Sequence of chain 1.D:
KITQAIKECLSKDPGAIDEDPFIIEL

Sequence of chain 1.C:
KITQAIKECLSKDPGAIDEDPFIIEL

Binding-site contacts:
Ligand atom C5 contacts residue LEU83 of chain 1.A at 3.6 Å (hydrophobic).
Ligand atom C6 contacts residue LEU83 of chain 1.A at 4.3 Å (hydrophobic).
Ligand atom C4 contacts residue LEU83 of chain 1.A at 3.8 Å (hydrophobic).
Ligand atom C10 contacts residue LEU202 of chain 1.A at 4.2 Å (hydrophobic).
Ligand atom S22 contacts residue MET213 of chain 1.B at 3.6 Å.
Ligand atom C21 contacts residue ASN217 of chain 1.B at 4.1 Å.
Ligand atom N2 contacts residue TYR198 of chain 1.A at 3.8 Å.
Ligand atom O4 contacts residue LEU83 of chain 1.A at 4.3 Å.
Ligand atom C13 contacts residue ARG199 of chain 1.A at 4.4 Å.
Ligand atom N23 contacts residue ASN217 of chain 1.B at 3.8 Å.
Ligand atom C15 contacts residue LEU202 of chain 1.A at 3.8 Å (hydrophobic).
Ligand atom C16 contacts residue TYR198 of chain 1.A at 3.7 Å (hydrophobic).
Ligand atom C13 contacts residue TYR198 of chain 1.A at 3.9 Å (hydrophobic).
Ligand atom C1 contacts residue ARG199 of chain 1.A at 3.3 Å.
Ligand atom C8 contacts residue ILE6 of chain 1.D at 4.2 Å (hydrophobic).
Ligand atom C3 contacts residue LEU83 of chain 1.A at 4.2 Å (hydrophobic).
Ligand atom C13 contacts residue LEU202 of chain 1.A at 4.1 Å (hydrophobic).
Ligand atom C14 contacts residue LEU202 of chain 1.A at 4.3 Å (hydrophobic).
Ligand atom O1 contacts residue ARG199 of chain 1.A at 2.6 Å (salt-bridge).
Ligand atom O3 contacts residue LEU14 of chain 1.C at 3.5 Å.
Ligand atom C15 contacts residue TYR198 of chain 1.A at 4.3 Å (hydrophobic).
Ligand atom O5 contacts residue ARG81 of chain 1.A at 2.9 Å (salt-bridge).
Ligand atom S22 contacts residue TYR198 of chain 1.A at 4.1 Å.
Ligand atom S22 contacts residue ASN217 of chain 1.B at 4.4 Å.
Ligand atom C20 contacts residue ARG81 of chain 1.A at 4.0 Å.
Ligand atom O5 contacts residue LEU83 of chain 1.A at 4.2 Å.
Ligand atom C12 contacts residue TYR198 of chain 1.A at 4.2 Å (hydrophobic).
Ligand atom C13 contacts residue ARG89 of chain 1.A at 4.1 Å.
Ligand atom O2 contacts residue LEU83 of chain 1.A at 3.9 Å.
Ligand atom C2 contacts residue ALA87 of chain 1.A at 4.1 Å (hydrophobic).
Ligand atom C12 contacts residue LEU202 of chain 1.A at 3.5 Å (hydrophobic).
Ligand atom C18 contacts residue TYR198 of chain 1.A at 4.0 Å (hydrophobic).
Ligand atom C2 contacts residue LEU83 of chain 1.A at 4.3 Å (hydrophobic).
Ligand atom C2 contacts residue ARG199 of chain 1.A at 3.5 Å.
Ligand atom O4 contacts residue ARG81 of chain 1.A at 3.9 Å.
Ligand atom C17 contacts residue TYR198 of chain 1.A at 3.6 Å (hydrophobic).
Ligand atom C21 contacts residue TYR198 of chain 1.A at 4.0 Å (hydrophobic).
Ligand atom O1 contacts residue ARG89 of chain 1.A at 2.8 Å (salt-bridge).
Ligand atom C11 contacts residue LEU202 of chain 1.A at 4.0 Å (hydrophobic).
Ligand atom C1 contacts residue ARG89 of chain 1.A at 3.7 Å.

A protein and the small-molecule ligand that binds it are described below.
Small molecule (SMILES): O=C(O)CCCCCNC(=S)Nc1ccc(C2c3ccc(O)cc3Oc3cc(O)ccc32)c(C(=O)O)c1

Sequence of chain 1.B:
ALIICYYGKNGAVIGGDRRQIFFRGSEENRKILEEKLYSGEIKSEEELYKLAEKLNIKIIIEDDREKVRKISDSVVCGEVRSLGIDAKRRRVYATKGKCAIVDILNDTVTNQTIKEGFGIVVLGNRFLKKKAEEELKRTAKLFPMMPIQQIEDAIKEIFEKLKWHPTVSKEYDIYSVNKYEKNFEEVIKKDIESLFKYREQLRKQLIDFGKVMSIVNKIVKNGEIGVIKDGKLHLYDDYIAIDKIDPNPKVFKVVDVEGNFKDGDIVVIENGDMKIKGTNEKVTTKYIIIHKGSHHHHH

Sequence of chain 1.A:
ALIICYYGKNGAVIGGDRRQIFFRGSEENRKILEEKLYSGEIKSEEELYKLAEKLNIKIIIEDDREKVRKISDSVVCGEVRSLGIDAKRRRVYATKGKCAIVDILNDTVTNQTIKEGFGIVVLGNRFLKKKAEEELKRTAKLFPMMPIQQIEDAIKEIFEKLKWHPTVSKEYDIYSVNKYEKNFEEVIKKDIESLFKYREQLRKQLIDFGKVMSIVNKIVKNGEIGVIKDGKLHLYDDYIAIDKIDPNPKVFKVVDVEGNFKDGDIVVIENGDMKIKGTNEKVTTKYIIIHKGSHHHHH